Sequence of chain 1.F:
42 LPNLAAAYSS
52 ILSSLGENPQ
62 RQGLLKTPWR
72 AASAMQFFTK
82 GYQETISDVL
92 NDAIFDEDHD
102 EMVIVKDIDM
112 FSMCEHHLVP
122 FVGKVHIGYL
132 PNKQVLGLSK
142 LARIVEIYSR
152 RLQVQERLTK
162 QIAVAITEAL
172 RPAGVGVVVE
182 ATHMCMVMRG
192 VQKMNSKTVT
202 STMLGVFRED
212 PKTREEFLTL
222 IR

The protein below binds the small molecule below.
Small molecule (SMILES): N[C@@H](Cc1ccccc1)C(=O)O

Binding-site contacts:
Ligand atom CD2 contacts residue VAL76 of chain 1.Q at 3.8 Å (hydrophobic).
Ligand atom CG contacts residue ILE13 of chain 1.P at 3.7 Å (hydrophobic).
Ligand atom CA contacts residue ILE13 of chain 1.P at 4.1 Å (hydrophobic).
Ligand atom CZ contacts residue ARG14 of chain 1.P at 4.1 Å.
Ligand atom O contacts residue THR79 of chain 1.Q at 3.9 Å.
Ligand atom C contacts residue GLY77 of chain 1.Q at 4.0 Å.
Ligand atom CE1 contacts residue ILE13 of chain 1.P at 3.9 Å (hydrophobic).
Ligand atom CB contacts residue GLN78 of chain 1.P at 3.6 Å.
Ligand atom CD2 contacts residue GLN78 of chain 1.P at 3.5 Å.
Ligand atom N contacts residue GLU210 of chain 1.F at 3.5 Å (salt-bridge).
Ligand atom C contacts residue GLN78 of chain 1.P at 3.6 Å.
Ligand atom CZ contacts residue LEU80 of chain 1.P at 4.3 Å (hydrophobic).
Ligand atom CB contacts residue VAL76 of chain 1.Q at 3.4 Å (hydrophobic).
Ligand atom CE1 contacts residue VAL76 of chain 1.Q at 4.1 Å (hydrophobic).
Ligand atom CD1 contacts residue ILE13 of chain 1.P at 3.9 Å (hydrophobic).
Ligand atom CZ contacts residue GLN12 of chain 1.P at 3.8 Å.
Ligand atom CZ contacts residue ILE13 of chain 1.P at 3.7 Å (hydrophobic).
Ligand atom C contacts residue GLN78 of chain 1.Q at 4.1 Å.
Ligand atom CE1 contacts residue MET15 of chain 1.P at 4.3 Å (hydrophobic).
Ligand atom CE2 contacts residue ILE13 of chain 1.P at 3.5 Å (hydrophobic).
Ligand atom CE2 contacts residue GLN12 of chain 1.P at 3.4 Å.
Ligand atom CA contacts residue GLN78 of chain 1.P at 3.3 Å.
Ligand atom CD1 contacts residue VAL76 of chain 1.Q at 3.8 Å (hydrophobic).
Ligand atom CB contacts residue GLY77 of chain 1.Q at 4.2 Å.
Ligand atom CE2 contacts residue ARG14 of chain 1.P at 4.3 Å.
Ligand atom CD1 contacts residue THR79 of chain 1.Q at 4.3 Å.
Ligand atom CB contacts residue THR79 of chain 1.Q at 4.3 Å.
Ligand atom C contacts residue GLU210 of chain 1.F at 4.1 Å.
Ligand atom C contacts residue VAL76 of chain 1.Q at 4.3 Å (hydrophobic).
Ligand atom N contacts residue ILE13 of chain 1.P at 3.4 Å (h-bond).
Ligand atom CA contacts residue THR79 of chain 1.Q at 4.2 Å.
Ligand atom CG contacts residue VAL76 of chain 1.Q at 3.8 Å (hydrophobic).
Ligand atom CA contacts residue GLU210 of chain 1.F at 4.2 Å.
Ligand atom CZ contacts residue MET15 of chain 1.P at 4.0 Å (hydrophobic).
Ligand atom CE2 contacts residue GLN78 of chain 1.P at 3.8 Å.
Ligand atom O contacts residue GLN78 of chain 1.Q at 4.2 Å.
Ligand atom CD2 contacts residue ILE13 of chain 1.P at 3.5 Å (hydrophobic).
Ligand atom N contacts residue GLN78 of chain 1.P at 2.4 Å (h-bond).
Ligand atom C contacts residue THR79 of chain 1.Q at 4.0 Å.
Ligand atom O contacts residue GLU210 of chain 1.F at 3.7 Å.

Sequence of chain 1.Q:
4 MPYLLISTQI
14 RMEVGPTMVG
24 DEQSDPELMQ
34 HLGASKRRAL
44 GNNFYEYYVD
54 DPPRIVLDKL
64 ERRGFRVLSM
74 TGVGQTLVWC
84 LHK

Sequence of chain 1.P:
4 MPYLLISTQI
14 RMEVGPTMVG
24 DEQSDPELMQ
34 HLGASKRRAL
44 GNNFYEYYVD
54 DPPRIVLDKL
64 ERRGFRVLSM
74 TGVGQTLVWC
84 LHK